Sequence of chain 14.M:
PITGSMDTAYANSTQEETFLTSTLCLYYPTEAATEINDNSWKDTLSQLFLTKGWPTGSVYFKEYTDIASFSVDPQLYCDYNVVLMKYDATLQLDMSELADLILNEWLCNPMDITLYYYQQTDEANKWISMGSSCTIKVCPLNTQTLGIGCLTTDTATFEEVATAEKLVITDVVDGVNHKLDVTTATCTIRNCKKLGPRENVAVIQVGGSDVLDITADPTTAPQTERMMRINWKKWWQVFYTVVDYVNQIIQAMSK

This protein binds this small molecule.
Small molecule (SMILES): CC(=O)N[C@H]1[C@H](O[C@H]2[C@H](O)[C@@H](NC(C)=O)CO[C@@H]2CO)O[C@H](CO)[C@@H](O)[C@@H]1O

Binding-site contacts:
Ligand atom O7 contacts residue ASN12 of chain 14.M at 3.6 Å.
Ligand atom C7 contacts residue ASN12 of chain 14.M at 3.9 Å.
Ligand atom C2 contacts residue ASN12 of chain 14.M at 3.3 Å.
Ligand atom C1 contacts residue ASN12 of chain 14.M at 2.2 Å.
Ligand atom O5 contacts residue ASN12 of chain 14.M at 2.8 Å (h-bond).
Ligand atom N2 contacts residue ASN12 of chain 14.M at 3.8 Å.
Ligand atom C5 contacts residue ASN12 of chain 14.M at 4.2 Å.